Sequence of chain 1.A:
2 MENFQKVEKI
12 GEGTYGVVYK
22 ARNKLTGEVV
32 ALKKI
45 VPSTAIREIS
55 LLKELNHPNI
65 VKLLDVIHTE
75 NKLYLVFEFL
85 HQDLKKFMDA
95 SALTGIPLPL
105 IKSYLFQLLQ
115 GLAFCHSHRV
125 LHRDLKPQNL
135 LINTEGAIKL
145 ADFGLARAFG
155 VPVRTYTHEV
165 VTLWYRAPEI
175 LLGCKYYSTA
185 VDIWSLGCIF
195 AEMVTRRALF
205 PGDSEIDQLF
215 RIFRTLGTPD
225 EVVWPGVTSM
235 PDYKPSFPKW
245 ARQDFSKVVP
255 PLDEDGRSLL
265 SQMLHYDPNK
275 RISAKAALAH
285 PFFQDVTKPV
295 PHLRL

Binding-site contacts:
Ligand atom C6 contacts residue LEU135 of chain 1.A at 3.7 Å (hydrophobic).
Ligand atom C9 contacts residue ILE11 of chain 1.A at 3.8 Å (hydrophobic).
Ligand atom N9 contacts residue GLU82 of chain 1.A at 2.6 Å (salt-bridge).
Ligand atom C12 contacts residue VAL19 of chain 1.A at 3.9 Å (hydrophobic).
Ligand atom C8 contacts residue ALA32 of chain 1.A at 3.4 Å (hydrophobic).
Ligand atom C4 contacts residue ALA32 of chain 1.A at 3.5 Å (hydrophobic).
Ligand atom C13 contacts residue GLU13 of chain 1.A at 3.7 Å.
Ligand atom C4 contacts residue LEU135 of chain 1.A at 3.2 Å (hydrophobic).
Ligand atom N2 contacts residue PHE83 of chain 1.A at 3.3 Å.
Ligand atom N1 contacts residue ILE11 of chain 1.A at 3.8 Å.
Ligand atom C8 contacts residue VAL65 of chain 1.A at 3.6 Å (hydrophobic).
Ligand atom N2 contacts residue HIS85 of chain 1.A at 4.0 Å.
Ligand atom N2 contacts residue LEU84 of chain 1.A at 2.3 Å (h-bond).
Ligand atom C8 contacts residue GLU82 of chain 1.A at 3.3 Å.
Ligand atom C11 contacts residue VAL19 of chain 1.A at 3.6 Å (hydrophobic).
Ligand atom N3 contacts residue PHE83 of chain 1.A at 3.6 Å.
Ligand atom C13 contacts residue GLY12 of chain 1.A at 3.9 Å.
Ligand atom N9 contacts residue VAL65 of chain 1.A at 3.8 Å.
Ligand atom N7 contacts residue LYS34 of chain 1.A at 3.5 Å.
Ligand atom N7 contacts residue ALA32 of chain 1.A at 3.7 Å.
Ligand atom C10 contacts residue GLN132 of chain 1.A at 3.8 Å.
Ligand atom C8 contacts residue LEU135 of chain 1.A at 3.7 Å (hydrophobic).
Ligand atom N3 contacts residue LEU84 of chain 1.A at 3.1 Å (h-bond).
Ligand atom C5 contacts residue LEU135 of chain 1.A at 3.2 Å (hydrophobic).
Ligand atom N7 contacts residue LEU135 of chain 1.A at 3.5 Å.
Ligand atom C2 contacts residue LEU84 of chain 1.A at 3.4 Å (hydrophobic).
Ligand atom C4 contacts residue LEU84 of chain 1.A at 3.9 Å (hydrophobic).
Ligand atom C2 contacts residue ILE11 of chain 1.A at 3.9 Å (hydrophobic).
Ligand atom C5 contacts residue ALA32 of chain 1.A at 3.8 Å (hydrophobic).
Ligand atom C4 contacts residue GLU82 of chain 1.A at 3.6 Å.
Ligand atom N9 contacts residue LEU135 of chain 1.A at 3.5 Å.
Ligand atom C12 contacts residue GLU13 of chain 1.A at 3.9 Å.
Ligand atom C14 contacts residue GLN132 of chain 1.A at 3.8 Å.
Ligand atom N9 contacts residue ALA32 of chain 1.A at 3.3 Å.
Ligand atom C12 contacts residue GLY14 of chain 1.A at 3.6 Å.
Ligand atom C2 contacts residue PHE83 of chain 1.A at 3.9 Å (hydrophobic).
Ligand atom N3 contacts residue LEU135 of chain 1.A at 3.7 Å.
Ligand atom N9 contacts residue PHE83 of chain 1.A at 3.9 Å.
Ligand atom C15 contacts residue ASP87 of chain 1.A at 3.9 Å.
Ligand atom C8 contacts residue PHE81 of chain 1.A at 3.5 Å (hydrophobic).

The small molecule below binds the protein below.
Small molecule (SMILES): Nc1nc(OCC2CCCCC2)c2nc[nH]c2n1